Sequence of chain 1.A:
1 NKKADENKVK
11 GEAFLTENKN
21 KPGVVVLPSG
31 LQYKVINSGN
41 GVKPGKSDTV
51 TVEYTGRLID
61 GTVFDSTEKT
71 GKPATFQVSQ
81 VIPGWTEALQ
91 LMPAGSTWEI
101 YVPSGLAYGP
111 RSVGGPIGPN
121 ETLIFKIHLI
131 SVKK

Binding-site contacts:
Ligand atom CL2 contacts residue ILE117 of chain 1.A at 3.9 Å.
Ligand atom CAR contacts residue ILE117 of chain 1.A at 3.9 Å (hydrophobic).
Ligand atom CAC contacts residue TYR54 of chain 1.A at 3.7 Å (hydrophobic).
Ligand atom CAD contacts residue PHE76 of chain 1.A at 3.8 Å (hydrophobic).
Ligand atom NAF contacts residue TYR108 of chain 1.A at 3.3 Å (h-bond).
Ligand atom O contacts residue VAL81 of chain 1.A at 3.3 Å.
Ligand atom OAX contacts residue ASP65 of chain 1.A at 3.1 Å (salt-bridge).
Ligand atom CAW contacts residue TYR54 of chain 1.A at 3.5 Å (hydrophobic).
Ligand atom CBB contacts residue TYR108 of chain 1.A at 3.4 Å (hydrophobic).
Ligand atom OAM contacts residue TYR108 of chain 1.A at 3.4 Å (h-bond).
Ligand atom C contacts residue TYR108 of chain 1.A at 3.1 Å (hydrophobic).
Ligand atom CAZ contacts residue TYR108 of chain 1.A at 3.7 Å (hydrophobic).
Ligand atom CAI contacts residue PHE76 of chain 1.A at 3.6 Å (hydrophobic).
Ligand atom NBA contacts residue TYR108 of chain 1.A at 2.7 Å (h-bond).
Ligand atom OAL contacts residue PHE64 of chain 1.A at 3.5 Å.
Ligand atom O contacts residue ILE82 of chain 1.A at 2.9 Å (h-bond).
Ligand atom CAE contacts residue TYR108 of chain 1.A at 3.9 Å (hydrophobic).
Ligand atom CL1 contacts residue ASP65 of chain 1.A at 3.7 Å.
Ligand atom CAI contacts residue TYR54 of chain 1.A at 3.6 Å (hydrophobic).
Ligand atom CAS contacts residue ILE117 of chain 1.A at 3.5 Å (hydrophobic).
Ligand atom CAW contacts residue PHE76 of chain 1.A at 3.8 Å (hydrophobic).
Ligand atom N contacts residue TYR108 of chain 1.A at 3.7 Å.
Ligand atom CAH contacts residue PHE76 of chain 1.A at 4.0 Å (hydrophobic).
Ligand atom CAH contacts residue TRP85 of chain 1.A at 3.5 Å (hydrophobic).
Ligand atom CAW contacts residue ASP65 of chain 1.A at 4.0 Å.
Ligand atom OAL contacts residue PHE125 of chain 1.A at 3.4 Å.
Ligand atom OAM contacts residue PHE125 of chain 1.A at 3.4 Å.
Ligand atom SAK contacts residue TYR108 of chain 1.A at 3.9 Å.
Ligand atom CAI contacts residue TRP85 of chain 1.A at 3.8 Å (hydrophobic).
Ligand atom CAR contacts residue TYR108 of chain 1.A at 3.9 Å (hydrophobic).
Ligand atom CAN contacts residue TYR108 of chain 1.A at 3.8 Å (hydrophobic).
Ligand atom O contacts residue TYR108 of chain 1.A at 3.5 Å (h-bond).
Ligand atom CB contacts residue TRP85 of chain 1.A at 3.5 Å (hydrophobic).
Ligand atom OAX contacts residue TYR54 of chain 1.A at 3.7 Å.
Ligand atom CAH contacts residue VAL81 of chain 1.A at 3.9 Å (hydrophobic).
Ligand atom CAO contacts residue ASP65 of chain 1.A at 3.3 Å.
Ligand atom OAL contacts residue ASP65 of chain 1.A at 3.7 Å.
Ligand atom CAS contacts residue TYR108 of chain 1.A at 3.1 Å (hydrophobic).
Ligand atom CA contacts residue TYR108 of chain 1.A at 3.3 Å (hydrophobic).
Ligand atom CAY contacts residue TYR108 of chain 1.A at 3.8 Å (hydrophobic).

The small molecule below binds the protein below.
Small molecule (SMILES): O=C1[C@@H]2CCC[C@H]([C@@H](CO)CN1Cc1ccccn1)N2S(=O)(=O)c1cc(Cl)cc(Cl)c1